This protein binds this small molecule.
Small molecule (SMILES): CC(=O)N[C@@H]1[C@@H](O)[C@H](O)[C@@H](CO)O[C@H]1O

Sequence of chain 39.H:
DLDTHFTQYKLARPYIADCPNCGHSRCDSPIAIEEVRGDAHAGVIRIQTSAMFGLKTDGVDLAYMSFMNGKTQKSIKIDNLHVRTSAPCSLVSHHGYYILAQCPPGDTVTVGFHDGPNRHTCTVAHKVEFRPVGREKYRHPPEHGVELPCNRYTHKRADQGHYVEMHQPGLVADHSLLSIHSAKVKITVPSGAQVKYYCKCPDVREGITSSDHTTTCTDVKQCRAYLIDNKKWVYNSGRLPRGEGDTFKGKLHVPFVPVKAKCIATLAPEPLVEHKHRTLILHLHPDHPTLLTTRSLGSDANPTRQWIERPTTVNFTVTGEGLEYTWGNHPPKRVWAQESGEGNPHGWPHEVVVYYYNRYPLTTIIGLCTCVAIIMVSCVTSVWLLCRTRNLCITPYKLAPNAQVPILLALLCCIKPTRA

Binding-site contacts:
Ligand atom C8 contacts residue ILE281 of chain 39.H at 4.5 Å (hydrophobic).
Ligand atom C5 contacts residue ASN315 of chain 39.H at 3.7 Å.
Ligand atom C7 contacts residue ASN315 of chain 39.H at 3.3 Å.
Ligand atom C2 contacts residue ASN315 of chain 39.H at 2.5 Å.
Ligand atom C3 contacts residue ASN315 of chain 39.H at 3.8 Å.
Ligand atom N2 contacts residue ASN315 of chain 39.H at 2.8 Å (h-bond).
Ligand atom O7 contacts residue ASN315 of chain 39.H at 4.2 Å.
Ligand atom C8 contacts residue ASN315 of chain 39.H at 3.5 Å.
Ligand atom C4 contacts residue ASN315 of chain 39.H at 4.3 Å.
Ligand atom C1 contacts residue VAL314 of chain 39.H at 4.4 Å (hydrophobic).
Ligand atom C6 contacts residue THR313 of chain 39.H at 4.5 Å.
Ligand atom O5 contacts residue VAL314 of chain 39.H at 3.8 Å.
Ligand atom C1 contacts residue ASN315 of chain 39.H at 1.4 Å.
Ligand atom C6 contacts residue ASN315 of chain 39.H at 4.5 Å.
Ligand atom O5 contacts residue ASN315 of chain 39.H at 2.4 Å (h-bond).
Ligand atom O5 contacts residue THR313 of chain 39.H at 4.3 Å.